Sequence of chain 1.A:
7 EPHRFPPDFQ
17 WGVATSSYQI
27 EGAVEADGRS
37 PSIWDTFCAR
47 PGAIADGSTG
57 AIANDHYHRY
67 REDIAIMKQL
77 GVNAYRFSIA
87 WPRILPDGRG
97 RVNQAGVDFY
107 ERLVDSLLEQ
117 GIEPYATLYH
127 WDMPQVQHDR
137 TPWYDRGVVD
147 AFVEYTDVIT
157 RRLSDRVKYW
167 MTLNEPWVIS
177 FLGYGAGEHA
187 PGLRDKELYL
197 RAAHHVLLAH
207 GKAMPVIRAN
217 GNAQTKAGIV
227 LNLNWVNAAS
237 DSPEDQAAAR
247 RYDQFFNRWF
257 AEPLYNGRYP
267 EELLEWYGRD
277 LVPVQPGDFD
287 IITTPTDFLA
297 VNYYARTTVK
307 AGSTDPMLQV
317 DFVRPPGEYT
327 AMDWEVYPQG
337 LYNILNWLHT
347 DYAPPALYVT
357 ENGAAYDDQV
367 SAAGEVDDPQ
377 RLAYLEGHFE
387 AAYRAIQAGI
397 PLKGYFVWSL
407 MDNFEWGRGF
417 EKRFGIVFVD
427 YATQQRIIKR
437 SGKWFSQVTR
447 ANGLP

Binding-site contacts:
Ligand atom C4 contacts residue GLU411 of chain 1.A at 3.3 Å.
Ligand atom C2 contacts residue TRP127 of chain 1.A at 3.4 Å (hydrophobic).
Ligand atom C6 contacts residue GLC1 of chain 1.B at 3.5 Å.
Ligand atom C3 contacts residue TRP412 of chain 1.A at 3.6 Å (hydrophobic).
Ligand atom O1 contacts residue GLC1 of chain 1.B at 3.0 Å (h-bond).
Ligand atom C4 contacts residue TRP412 of chain 1.A at 3.7 Å (hydrophobic).
Ligand atom C3 contacts residue TRP404 of chain 1.A at 3.6 Å (hydrophobic).
Ligand atom O3 contacts residue GLN25 of chain 1.A at 2.5 Å (h-bond).
Ligand atom C1 contacts residue GLC1 of chain 1.B at 3.3 Å.
Ligand atom C5 contacts residue GLU411 of chain 1.A at 3.8 Å.
Ligand atom O2 contacts residue HIS126 of chain 1.A at 2.8 Å (h-bond).
Ligand atom C6 contacts residue GLU411 of chain 1.A at 2.9 Å.
Ligand atom O3 contacts residue HIS126 of chain 1.A at 3.7 Å.
Ligand atom O6 contacts residue TRP330 of chain 1.A at 3.7 Å.
Ligand atom O1 contacts residue GLU171 of chain 1.A at 2.4 Å (salt-bridge).
Ligand atom O5 contacts residue GLC1 of chain 1.B at 3.2 Å (h-bond).
Ligand atom C6 contacts residue PHE420 of chain 1.A at 3.9 Å (hydrophobic).
Ligand atom O4 contacts residue GLU411 of chain 1.A at 2.4 Å (salt-bridge).
Ligand atom O1 contacts residue TYR300 of chain 1.A at 3.2 Å.
Ligand atom C1 contacts residue TRP127 of chain 1.A at 3.7 Å (hydrophobic).
Ligand atom O2 contacts residue GLU171 of chain 1.A at 3.0 Å (salt-bridge).
Ligand atom O6 contacts residue GLU411 of chain 1.A at 2.5 Å (salt-bridge).
Ligand atom O2 contacts residue ASN170 of chain 1.A at 3.1 Å (h-bond).
Ligand atom C5 contacts residue TYR300 of chain 1.A at 3.7 Å (hydrophobic).
Ligand atom C3 contacts residue GLN25 of chain 1.A at 3.9 Å.
Ligand atom O1 contacts residue GLU357 of chain 1.A at 2.5 Å (salt-bridge).
Ligand atom O4 contacts residue TRP404 of chain 1.A at 3.0 Å (h-bond).
Ligand atom C2 contacts residue GLU357 of chain 1.A at 3.4 Å.
Ligand atom O3 contacts residue TRP404 of chain 1.A at 3.1 Å.
Ligand atom C2 contacts residue HIS126 of chain 1.A at 3.8 Å.
Ligand atom C1 contacts residue GLU357 of chain 1.A at 3.5 Å.
Ligand atom C3 contacts residue GLU357 of chain 1.A at 3.9 Å.
Ligand atom O6 contacts residue GLC1 of chain 1.B at 2.3 Å (h-bond).
Ligand atom C1 contacts residue GLU171 of chain 1.A at 3.0 Å.
Ligand atom O2 contacts residue GLU357 of chain 1.A at 2.6 Å (salt-bridge).
Ligand atom O2 contacts residue TRP127 of chain 1.A at 4.0 Å.
Ligand atom O4 contacts residue GLN25 of chain 1.A at 3.9 Å.
Ligand atom C2 contacts residue GLU171 of chain 1.A at 3.5 Å.
Ligand atom C6 contacts residue TRP330 of chain 1.A at 3.5 Å (hydrophobic).
Ligand atom O3 contacts residue TRP412 of chain 1.A at 2.8 Å (h-bond).

This protein binds this small molecule.
Small molecule (SMILES): OC[C@H]1O[C@H](O)[C@H](O)[C@@H](O)[C@@H]1O